This small molecule binds to this protein.
Small molecule (SMILES): CC(=O)N[C@H]1[C@H](O[C@H]2[C@H](O)[C@@H](NC(C)=O)CO[C@@H]2CO)O[C@H](CO)[C@@H](O)[C@@H]1O

Binding-site contacts:
Ligand atom C2 contacts residue ASN371 of chain 1.D at 2.4 Å.
Ligand atom C1 contacts residue ASN371 of chain 1.D at 1.4 Å.
Ligand atom C8 contacts residue SER369 of chain 1.D at 4.1 Å.
Ligand atom N2 contacts residue ASN371 of chain 1.D at 2.8 Å (h-bond).
Ligand atom C8 contacts residue ASN371 of chain 1.D at 4.2 Å.
Ligand atom C7 contacts residue ASN371 of chain 1.D at 3.0 Å.
Ligand atom C4 contacts residue ASN371 of chain 1.D at 4.2 Å.
Ligand atom O7 contacts residue ASN371 of chain 1.D at 2.8 Å (h-bond).
Ligand atom O6 contacts residue NAG1 of chain 1.KA at 3.4 Å (h-bond).
Ligand atom O7 contacts residue SER398 of chain 1.D at 2.8 Å (h-bond).
Ligand atom C8 contacts residue GLU400 of chain 1.D at 3.6 Å.
Ligand atom O5 contacts residue PRO381 of chain 1.D at 4.4 Å.
Ligand atom C8 contacts residue SER398 of chain 1.D at 3.4 Å.
Ligand atom C8 contacts residue ILE399 of chain 1.D at 3.7 Å (hydrophobic).
Ligand atom N2 contacts residue GLU400 of chain 1.D at 4.2 Å.
Ligand atom O5 contacts residue ASN371 of chain 1.D at 2.4 Å (h-bond).
Ligand atom C6 contacts residue NAG1 of chain 1.KA at 3.5 Å.
Ligand atom C5 contacts residue ASN371 of chain 1.D at 3.7 Å.
Ligand atom O3 contacts residue GLU400 of chain 1.D at 4.0 Å.
Ligand atom C3 contacts residue ASN371 of chain 1.D at 3.7 Å.
Ligand atom C7 contacts residue SER398 of chain 1.D at 3.5 Å.

Sequence of chain 1.D:
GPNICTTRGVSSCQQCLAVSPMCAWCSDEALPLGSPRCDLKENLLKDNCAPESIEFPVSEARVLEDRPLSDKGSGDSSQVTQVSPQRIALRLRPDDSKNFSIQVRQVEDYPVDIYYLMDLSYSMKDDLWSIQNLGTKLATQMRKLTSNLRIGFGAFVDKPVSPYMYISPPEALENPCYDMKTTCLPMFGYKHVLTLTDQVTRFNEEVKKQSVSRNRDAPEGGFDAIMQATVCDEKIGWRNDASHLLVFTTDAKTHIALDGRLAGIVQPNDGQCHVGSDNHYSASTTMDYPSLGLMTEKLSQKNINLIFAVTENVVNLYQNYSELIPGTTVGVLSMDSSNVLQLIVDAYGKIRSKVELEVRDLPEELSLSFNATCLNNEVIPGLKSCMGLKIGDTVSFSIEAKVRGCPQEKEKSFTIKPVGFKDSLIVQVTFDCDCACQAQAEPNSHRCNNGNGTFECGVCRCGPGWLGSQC